Binding-site contacts:
Ligand atom C7 contacts residue ASN12 of chain 51.H at 3.9 Å.
Ligand atom C5 contacts residue ASN12 of chain 51.H at 4.1 Å.
Ligand atom O7 contacts residue ASN12 of chain 51.H at 3.7 Å.
Ligand atom O5 contacts residue ASN12 of chain 51.H at 2.7 Å (h-bond).
Ligand atom C1 contacts residue ASN12 of chain 51.H at 2.2 Å.
Ligand atom C2 contacts residue ASN12 of chain 51.H at 3.2 Å.
Ligand atom N2 contacts residue ASN12 of chain 51.H at 3.8 Å.

This protein binds this small molecule.
Small molecule (SMILES): CC(=O)N[C@H]1[C@H](O[C@H]2[C@H](O)[C@@H](NC(C)=O)CO[C@@H]2CO)O[C@H](CO)[C@@H](O)[C@@H]1O

Sequence of chain 51.H:
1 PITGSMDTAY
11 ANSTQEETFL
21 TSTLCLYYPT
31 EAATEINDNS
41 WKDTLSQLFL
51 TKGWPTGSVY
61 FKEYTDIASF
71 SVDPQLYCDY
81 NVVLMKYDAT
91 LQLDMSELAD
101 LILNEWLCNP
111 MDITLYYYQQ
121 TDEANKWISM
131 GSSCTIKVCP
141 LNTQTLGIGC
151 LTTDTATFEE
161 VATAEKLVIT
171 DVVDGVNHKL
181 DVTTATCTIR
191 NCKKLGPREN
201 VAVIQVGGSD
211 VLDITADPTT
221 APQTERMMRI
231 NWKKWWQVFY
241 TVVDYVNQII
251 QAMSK